Binding-site contacts:
Ligand atom C3 contacts residue SER228 of chain 1.F at 4.5 Å.
Ligand atom C2 contacts residue ARG147 of chain 1.E at 3.8 Å.
Ligand atom C2 contacts residue VAL227 of chain 1.F at 4.0 Å (hydrophobic).
Ligand atom C1 contacts residue SER228 of chain 1.F at 4.5 Å.
Ligand atom C2 contacts residue SER228 of chain 1.F at 3.6 Å.
Ligand atom C3 contacts residue ARG147 of chain 1.E at 4.0 Å.
Ligand atom O2 contacts residue ARG147 of chain 1.E at 2.3 Å (salt-bridge).
Ligand atom O1 contacts residue ARG147 of chain 1.E at 4.4 Å.
Ligand atom O2 contacts residue VAL227 of chain 1.F at 3.2 Å (h-bond).
Ligand atom O2 contacts residue GLY146 of chain 1.E at 3.2 Å.
Ligand atom C1 contacts residue GLY146 of chain 1.E at 4.5 Å.
Ligand atom O3 contacts residue ARG147 of chain 1.E at 4.5 Å.
Ligand atom O1 contacts residue THR166 of chain 1.E at 3.7 Å.
Ligand atom O2 contacts residue SER228 of chain 1.F at 3.8 Å.
Ligand atom C1 contacts residue ARG147 of chain 1.E at 4.5 Å.

This protein binds this small molecule.
Small molecule (SMILES): O=C[C@H](O)CO

Sequence of chain 1.E:
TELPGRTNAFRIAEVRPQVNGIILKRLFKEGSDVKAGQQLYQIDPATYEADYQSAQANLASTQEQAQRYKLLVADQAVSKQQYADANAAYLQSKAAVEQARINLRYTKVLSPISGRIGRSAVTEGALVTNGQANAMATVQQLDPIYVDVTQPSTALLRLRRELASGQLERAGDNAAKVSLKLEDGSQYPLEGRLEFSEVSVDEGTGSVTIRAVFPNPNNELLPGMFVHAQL

Sequence of chain 1.F:
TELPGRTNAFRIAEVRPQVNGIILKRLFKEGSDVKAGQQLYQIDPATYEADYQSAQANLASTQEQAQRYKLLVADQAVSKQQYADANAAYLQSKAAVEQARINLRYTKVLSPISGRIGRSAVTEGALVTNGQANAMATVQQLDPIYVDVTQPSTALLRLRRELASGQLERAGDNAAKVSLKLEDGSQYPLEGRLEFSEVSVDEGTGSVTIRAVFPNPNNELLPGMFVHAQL